Binding-site contacts:
Ligand atom C8 contacts residue PHE24 of chain 1.A at 3.6 Å (hydrophobic).
Ligand atom C4 contacts residue ASN25 of chain 1.A at 4.2 Å.
Ligand atom O5 contacts residue ASN25 of chain 1.A at 2.3 Å (h-bond).
Ligand atom O6 contacts residue ASN25 of chain 1.A at 4.4 Å.
Ligand atom C2 contacts residue ASN25 of chain 1.A at 2.5 Å.
Ligand atom N2 contacts residue ASN25 of chain 1.A at 2.8 Å (h-bond).
Ligand atom O3 contacts residue VAL49 of chain 1.A at 4.0 Å.
Ligand atom C7 contacts residue ASN25 of chain 1.A at 3.5 Å.
Ligand atom C8 contacts residue PHE20 of chain 1.A at 3.6 Å (hydrophobic).
Ligand atom C1 contacts residue ASN25 of chain 1.A at 1.4 Å.
Ligand atom C5 contacts residue ASN25 of chain 1.A at 3.6 Å.
Ligand atom C8 contacts residue LEU50 of chain 1.A at 4.3 Å (hydrophobic).
Ligand atom C8 contacts residue ASN25 of chain 1.A at 3.8 Å.
Ligand atom C7 contacts residue PHE20 of chain 1.A at 4.3 Å (hydrophobic).
Ligand atom O7 contacts residue GLY21 of chain 1.A at 3.8 Å.
Ligand atom O7 contacts residue PHE20 of chain 1.A at 4.4 Å.
Ligand atom O7 contacts residue ASN25 of chain 1.A at 4.4 Å.
Ligand atom C7 contacts residue GLY21 of chain 1.A at 4.2 Å.
Ligand atom C3 contacts residue ASN25 of chain 1.A at 3.8 Å.

Sequence of chain 1.A:
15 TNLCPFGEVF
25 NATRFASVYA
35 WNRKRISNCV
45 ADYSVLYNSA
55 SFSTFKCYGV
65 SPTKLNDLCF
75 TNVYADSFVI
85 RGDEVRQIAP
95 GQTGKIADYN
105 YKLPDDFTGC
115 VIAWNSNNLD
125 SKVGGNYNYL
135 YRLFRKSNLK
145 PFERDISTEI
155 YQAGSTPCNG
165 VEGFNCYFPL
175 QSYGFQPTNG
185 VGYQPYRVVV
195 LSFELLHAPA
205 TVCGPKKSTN

This protein binds this small molecule.
Small molecule (SMILES): CC(=O)N[C@H]1[C@H](O[C@H]2[C@H](O)[C@@H](NC(C)=O)CO[C@@H]2CO)O[C@H](CO)[C@@H](O)[C@@H]1O